Binding-site contacts:
Ligand atom C28 contacts residue ILE215 of chain 4.A at 3.7 Å (hydrophobic).
Ligand atom C2 contacts residue NAD1 of chain 4.B at 3.8 Å.
Ligand atom C1 contacts residue GLY96 of chain 4.A at 3.5 Å.
Ligand atom C26 contacts residue ILE215 of chain 4.A at 3.6 Å (hydrophobic).
Ligand atom C25 contacts residue PRO156 of chain 4.A at 4.0 Å (hydrophobic).
Ligand atom C25 contacts residue LEU218 of chain 4.A at 3.9 Å (hydrophobic).
Ligand atom C16 contacts residue NAD1 of chain 4.B at 3.4 Å.
Ligand atom C17 contacts residue MET199 of chain 4.A at 3.4 Å (hydrophobic).
Ligand atom C27 contacts residue ALA157 of chain 4.A at 3.8 Å (hydrophobic).
Ligand atom C25 contacts residue TYR158 of chain 4.A at 3.9 Å (hydrophobic).
Ligand atom O38 contacts residue NAD1 of chain 4.B at 2.7 Å (h-bond).
Ligand atom C17 contacts residue NAD1 of chain 4.B at 3.6 Å.
Ligand atom C15 contacts residue NAD1 of chain 4.B at 3.4 Å.
Ligand atom C26 contacts residue TYR158 of chain 4.A at 3.4 Å (hydrophobic).
Ligand atom C25 contacts residue MET155 of chain 4.A at 3.9 Å (hydrophobic).
Ligand atom N35 contacts residue MET199 of chain 4.A at 3.5 Å.
Ligand atom C3 contacts residue NAD1 of chain 4.B at 3.7 Å.
Ligand atom C1 contacts residue NAD1 of chain 4.B at 3.9 Å.
Ligand atom C5 contacts residue PHE97 of chain 4.A at 3.9 Å (hydrophobic).
Ligand atom O37 contacts residue MET103 of chain 4.A at 3.3 Å.
Ligand atom N19 contacts residue NAD1 of chain 4.B at 3.9 Å.
Ligand atom C33 contacts residue MET199 of chain 4.A at 3.2 Å (hydrophobic).
Ligand atom C27 contacts residue ILE215 of chain 4.A at 3.4 Å (hydrophobic).
Ligand atom O37 contacts residue TYR158 of chain 4.A at 3.8 Å.
Ligand atom O38 contacts residue TYR158 of chain 4.A at 2.7 Å (h-bond).
Ligand atom C27 contacts residue TYR158 of chain 4.A at 3.6 Å (hydrophobic).
Ligand atom C28 contacts residue MET103 of chain 4.A at 3.8 Å (hydrophobic).
Ligand atom C18 contacts residue NAD1 of chain 4.B at 3.8 Å.
Ligand atom C6 contacts residue GLY96 of chain 4.A at 3.5 Å.
Ligand atom C24 contacts residue TYR158 of chain 4.A at 3.9 Å (hydrophobic).
Ligand atom C15 contacts residue TYR158 of chain 4.A at 3.5 Å (hydrophobic).
Ligand atom C26 contacts residue ALA157 of chain 4.A at 3.6 Å (hydrophobic).
Ligand atom C28 contacts residue TYR158 of chain 4.A at 3.6 Å (hydrophobic).
Ligand atom C33 contacts residue TYR158 of chain 4.A at 3.8 Å (hydrophobic).
Ligand atom C16 contacts residue TYR158 of chain 4.A at 3.7 Å (hydrophobic).
Ligand atom O37 contacts residue MET199 of chain 4.A at 3.4 Å (h-bond).
Ligand atom C24 contacts residue PHE149 of chain 4.A at 3.8 Å (hydrophobic).
Ligand atom C18 contacts residue MET199 of chain 4.A at 3.5 Å (hydrophobic).
Ligand atom C26 contacts residue PRO156 of chain 4.A at 3.3 Å (hydrophobic).
Ligand atom C29 contacts residue TYR158 of chain 4.A at 3.6 Å (hydrophobic).

Sequence of chain 4.A:
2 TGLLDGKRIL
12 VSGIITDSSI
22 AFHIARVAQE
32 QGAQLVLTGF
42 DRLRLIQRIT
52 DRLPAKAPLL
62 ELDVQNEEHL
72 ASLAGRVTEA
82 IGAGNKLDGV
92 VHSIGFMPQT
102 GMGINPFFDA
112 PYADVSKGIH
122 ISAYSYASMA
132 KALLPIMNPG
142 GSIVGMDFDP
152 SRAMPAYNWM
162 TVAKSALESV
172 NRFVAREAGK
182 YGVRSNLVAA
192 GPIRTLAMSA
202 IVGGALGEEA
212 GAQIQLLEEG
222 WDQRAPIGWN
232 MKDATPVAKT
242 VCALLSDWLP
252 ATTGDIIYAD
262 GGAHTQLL

A protein and the small-molecule ligand that binds it are described below.
Small molecule (SMILES): O=C(Nc1ccccc1)[C@H]1CC(=O)N(C2CCCCC2)C1